Binding-site contacts:
Ligand atom C31 contacts residue SER231 of chain 1.D at 3.2 Å.
Ligand atom C14 contacts residue TYR247 of chain 1.D at 3.2 Å (hydrophobic).
Ligand atom C23 contacts residue PHE283 of chain 1.D at 3.8 Å (hydrophobic).
Ligand atom C6 contacts residue TYR247 of chain 1.D at 3.4 Å (hydrophobic).
Ligand atom C30 contacts residue GLN280 of chain 1.D at 3.4 Å.
Ligand atom C30 contacts residue VAL232 of chain 1.D at 3.7 Å (hydrophobic).
Ligand atom CL29 contacts residue MET267 of chain 1.D at 3.8 Å.
Ligand atom C26 contacts residue TYR247 of chain 1.D at 3.0 Å (hydrophobic).
Ligand atom C14 contacts residue GLN280 of chain 1.D at 3.8 Å.
Ligand atom C16 contacts residue MET267 of chain 1.D at 3.6 Å (hydrophobic).
Ligand atom C16 contacts residue PHE283 of chain 1.D at 3.4 Å (hydrophobic).
Ligand atom N10 contacts residue PHE283 of chain 1.D at 3.2 Å.
Ligand atom N4 contacts residue MET267 of chain 1.D at 3.4 Å (h-bond).
Ligand atom C27 contacts residue MET267 of chain 1.D at 3.3 Å (hydrophobic).
Ligand atom C23 contacts residue MET267 of chain 1.D at 3.1 Å (hydrophobic).
Ligand atom N19 contacts residue VAL232 of chain 1.D at 3.8 Å.
Ligand atom C6 contacts residue GLY279 of chain 1.D at 3.7 Å.
Ligand atom N9 contacts residue MET267 of chain 1.D at 3.5 Å.
Ligand atom C25 contacts residue SER231 of chain 1.D at 3.0 Å.
Ligand atom N4 contacts residue GLY279 of chain 1.D at 3.7 Å.
Ligand atom C3 contacts residue PHE283 of chain 1.D at 3.6 Å (hydrophobic).
Ligand atom C28 contacts residue MET267 of chain 1.D at 3.6 Å (hydrophobic).
Ligand atom O17 contacts residue PHE283 of chain 1.D at 3.8 Å.
Ligand atom C14 contacts residue MET267 of chain 1.D at 3.4 Å (hydrophobic).
Ligand atom C24 contacts residue MET267 of chain 1.D at 3.5 Å (hydrophobic).
Ligand atom N18 contacts residue SER231 of chain 1.D at 2.4 Å (h-bond).
Ligand atom CL29 contacts residue GLU275 of chain 1.D at 3.1 Å.
Ligand atom N2 contacts residue PHE250 of chain 1.D at 3.8 Å.
Ligand atom C24 contacts residue GLY279 of chain 1.D at 3.5 Å.
Ligand atom C26 contacts residue MET267 of chain 1.D at 3.2 Å (hydrophobic).
Ligand atom N4 contacts residue TYR247 of chain 1.D at 3.7 Å.
Ligand atom C6 contacts residue MET267 of chain 1.D at 3.3 Å (hydrophobic).
Ligand atom CL29 contacts residue PRO266 of chain 1.D at 3.6 Å.
Ligand atom C1 contacts residue PHE283 of chain 1.D at 3.6 Å (hydrophobic).
Ligand atom N9 contacts residue TYR247 of chain 1.D at 2.4 Å (h-bond).
Ligand atom C28 contacts residue GLY279 of chain 1.D at 3.6 Å.
Ligand atom C15 contacts residue MET267 of chain 1.D at 3.5 Å (hydrophobic).
Ligand atom O17 contacts residue GLN280 of chain 1.D at 2.8 Å (h-bond).
Ligand atom N2 contacts residue PHE283 of chain 1.D at 3.8 Å.
Ligand atom C27 contacts residue GLU275 of chain 1.D at 3.8 Å.

Sequence of chain 1.D:
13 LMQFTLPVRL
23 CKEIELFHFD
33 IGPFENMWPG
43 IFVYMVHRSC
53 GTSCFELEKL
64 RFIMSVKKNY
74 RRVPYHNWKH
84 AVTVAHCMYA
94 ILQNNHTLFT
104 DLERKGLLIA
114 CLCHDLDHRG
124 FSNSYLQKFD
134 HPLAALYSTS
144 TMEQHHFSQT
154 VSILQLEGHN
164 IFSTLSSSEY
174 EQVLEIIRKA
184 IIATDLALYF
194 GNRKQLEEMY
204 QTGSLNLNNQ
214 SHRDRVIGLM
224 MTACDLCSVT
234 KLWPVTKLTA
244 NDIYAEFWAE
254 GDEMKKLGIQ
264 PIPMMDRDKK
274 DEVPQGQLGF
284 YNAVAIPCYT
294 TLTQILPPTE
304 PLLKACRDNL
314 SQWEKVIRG

The protein below binds the small molecule below.
Small molecule (SMILES): O=C(N[C@@H]1CCN(c2ccc(Cl)cn2)C1)c1nc(C2CC2)ccc1Nc1cncnc1